Sequence of chain 1.A:
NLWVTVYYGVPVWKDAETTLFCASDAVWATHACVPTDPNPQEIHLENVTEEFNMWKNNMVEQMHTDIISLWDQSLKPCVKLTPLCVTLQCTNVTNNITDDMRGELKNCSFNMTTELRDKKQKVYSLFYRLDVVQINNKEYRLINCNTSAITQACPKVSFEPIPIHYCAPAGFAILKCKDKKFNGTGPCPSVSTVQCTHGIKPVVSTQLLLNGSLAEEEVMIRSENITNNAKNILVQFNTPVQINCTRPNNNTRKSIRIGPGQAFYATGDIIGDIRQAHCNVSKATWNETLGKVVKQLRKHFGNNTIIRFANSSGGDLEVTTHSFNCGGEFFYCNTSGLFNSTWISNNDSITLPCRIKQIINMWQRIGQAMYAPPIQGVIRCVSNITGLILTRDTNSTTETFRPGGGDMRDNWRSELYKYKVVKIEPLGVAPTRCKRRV

Binding-site contacts:
Ligand atom C3 contacts residue ASN361 of chain 1.A at 3.8 Å.
Ligand atom N2 contacts residue ASN361 of chain 1.A at 2.7 Å (h-bond).
Ligand atom C8 contacts residue NAG1 of chain 1.Z at 3.8 Å.
Ligand atom C1 contacts residue ASN361 of chain 1.A at 1.5 Å.
Ligand atom C2 contacts residue ASN361 of chain 1.A at 2.5 Å.
Ligand atom O7 contacts residue NAG1 of chain 1.Z at 3.4 Å (h-bond).
Ligand atom C4 contacts residue ASN361 of chain 1.A at 4.3 Å.
Ligand atom C5 contacts residue ASN361 of chain 1.A at 3.7 Å.
Ligand atom O6 contacts residue ASN361 of chain 1.A at 4.0 Å.
Ligand atom O5 contacts residue ASN361 of chain 1.A at 2.5 Å (h-bond).
Ligand atom C7 contacts residue ASN361 of chain 1.A at 3.2 Å.
Ligand atom C8 contacts residue ASN361 of chain 1.A at 4.2 Å.
Ligand atom C8 contacts residue NAG2 of chain 1.Z at 4.4 Å.
Ligand atom C7 contacts residue NAG1 of chain 1.Z at 4.1 Å.
Ligand atom O7 contacts residue ASN361 of chain 1.A at 3.7 Å.

A small-molecule ligand and the protein it binds are described below.
Small molecule (SMILES): CC(=O)N[C@H]1[C@H](O[C@H]2[C@H](O)[C@@H](NC(C)=O)CO[C@@H]2CO)O[C@H](CO)[C@@H](O)[C@@H]1O